Sequence of chain 1.A:
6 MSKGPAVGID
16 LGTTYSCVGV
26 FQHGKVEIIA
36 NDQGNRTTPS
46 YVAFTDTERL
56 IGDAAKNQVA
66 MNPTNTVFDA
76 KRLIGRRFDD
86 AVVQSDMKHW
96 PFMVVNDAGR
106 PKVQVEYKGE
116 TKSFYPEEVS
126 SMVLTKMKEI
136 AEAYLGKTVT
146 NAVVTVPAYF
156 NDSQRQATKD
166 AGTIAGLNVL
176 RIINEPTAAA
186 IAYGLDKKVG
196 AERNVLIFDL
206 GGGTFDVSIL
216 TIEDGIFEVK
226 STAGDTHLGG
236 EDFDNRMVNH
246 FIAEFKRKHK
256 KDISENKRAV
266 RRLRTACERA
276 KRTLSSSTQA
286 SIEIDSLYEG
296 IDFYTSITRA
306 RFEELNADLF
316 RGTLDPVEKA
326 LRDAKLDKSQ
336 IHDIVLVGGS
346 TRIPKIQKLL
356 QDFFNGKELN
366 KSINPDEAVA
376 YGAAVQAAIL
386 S

A protein and the small-molecule ligand that binds it are described below.
Small molecule (SMILES): Cc1ccc2ncnc(N)c2c1

Binding-site contacts:
Ligand atom C8 contacts residue ARG277 of chain 1.A at 3.6 Å.
Ligand atom C4A contacts residue ARG347 of chain 1.A at 4.0 Å.
Ligand atom C11 contacts residue ASP371 of chain 1.A at 4.4 Å.
Ligand atom N1 contacts residue SER280 of chain 1.A at 2.8 Å (h-bond).
Ligand atom C5 contacts residue GLY344 of chain 1.A at 4.3 Å.
Ligand atom C8A contacts residue ARG277 of chain 1.A at 3.6 Å.
Ligand atom C2 contacts residue ILE348 of chain 1.A at 3.8 Å (hydrophobic).
Ligand atom C6 contacts residue ARG277 of chain 1.A at 3.8 Å.
Ligand atom C2 contacts residue GLY344 of chain 1.A at 4.0 Å.
Ligand atom C2 contacts residue SER280 of chain 1.A at 3.5 Å.
Ligand atom C8A contacts residue SER280 of chain 1.A at 3.9 Å.
Ligand atom C8 contacts residue SER280 of chain 1.A at 4.0 Å.
Ligand atom NA4 contacts residue SER345 of chain 1.A at 3.8 Å.
Ligand atom C8 contacts residue ARG347 of chain 1.A at 3.6 Å.
Ligand atom N1 contacts residue ARG347 of chain 1.A at 4.1 Å.
Ligand atom N1 contacts residue GLY344 of chain 1.A at 4.4 Å.
Ligand atom C4 contacts residue SER345 of chain 1.A at 4.2 Å.
Ligand atom N3 contacts residue LYS276 of chain 1.A at 3.8 Å.
Ligand atom C11 contacts residue ARG347 of chain 1.A at 3.5 Å.
Ligand atom NA4 contacts residue ARG277 of chain 1.A at 4.4 Å.
Ligand atom NA4 contacts residue GLY344 of chain 1.A at 3.3 Å.
Ligand atom C4A contacts residue GLY344 of chain 1.A at 3.7 Å.
Ligand atom C6 contacts residue ARG347 of chain 1.A at 3.4 Å.
Ligand atom C11 contacts residue ARG277 of chain 1.A at 4.1 Å.
Ligand atom N3 contacts residue GLY344 of chain 1.A at 3.5 Å (h-bond).
Ligand atom N1 contacts residue LYS276 of chain 1.A at 4.2 Å.
Ligand atom C7 contacts residue ARG277 of chain 1.A at 3.9 Å.
Ligand atom C4 contacts residue GLY344 of chain 1.A at 3.2 Å.
Ligand atom C7 contacts residue ARG347 of chain 1.A at 3.6 Å.
Ligand atom C4A contacts residue ARG277 of chain 1.A at 3.7 Å.
Ligand atom N3 contacts residue SER345 of chain 1.A at 3.9 Å.
Ligand atom N3 contacts residue ILE348 of chain 1.A at 4.4 Å.
Ligand atom C8A contacts residue ARG347 of chain 1.A at 4.0 Å.
Ligand atom C5 contacts residue ARG347 of chain 1.A at 3.3 Å.
Ligand atom N1 contacts residue ARG277 of chain 1.A at 3.7 Å.
Ligand atom C5 contacts residue ARG277 of chain 1.A at 3.7 Å.
Ligand atom C4 contacts residue ARG277 of chain 1.A at 4.4 Å.
Ligand atom C4 contacts residue LYS276 of chain 1.A at 4.4 Å.
Ligand atom C8A contacts residue GLY344 of chain 1.A at 4.2 Å.
Ligand atom C2 contacts residue LYS276 of chain 1.A at 4.0 Å.